This small molecule binds to this protein.
Small molecule (SMILES): CC(=O)N[C@@H]1[C@@H](O)[C@H](O)[C@@H](CO)O[C@H]1O

Binding-site contacts:
Ligand atom C7 contacts residue THR167 of chain 1.G at 3.9 Å.
Ligand atom C7 contacts residue ASN165 of chain 1.G at 4.1 Å.
Ligand atom O5 contacts residue ASN236 of chain 1.G at 3.4 Å (h-bond).
Ligand atom O5 contacts residue ASN165 of chain 1.G at 2.3 Å (h-bond).
Ligand atom O7 contacts residue THR167 of chain 1.G at 3.9 Å.
Ligand atom C8 contacts residue THR167 of chain 1.G at 4.3 Å.
Ligand atom N2 contacts residue ASN165 of chain 1.G at 2.9 Å (h-bond).
Ligand atom O6 contacts residue ASN236 of chain 1.G at 3.6 Å (h-bond).
Ligand atom C1 contacts residue ASN165 of chain 1.G at 1.4 Å.
Ligand atom O6 contacts residue ASN165 of chain 1.G at 4.5 Å.
Ligand atom C1 contacts residue ASN236 of chain 1.G at 4.5 Å.
Ligand atom O6 contacts residue ASP237 of chain 1.G at 4.5 Å.
Ligand atom C4 contacts residue ASN236 of chain 1.G at 4.0 Å.
Ligand atom C4 contacts residue ASN165 of chain 1.G at 4.0 Å.
Ligand atom C3 contacts residue ASN236 of chain 1.G at 4.0 Å.
Ligand atom C2 contacts residue ASN236 of chain 1.G at 3.8 Å.
Ligand atom O6 contacts residue ALA238 of chain 1.G at 4.0 Å.
Ligand atom C3 contacts residue ASN165 of chain 1.G at 3.7 Å.
Ligand atom C5 contacts residue ASN236 of chain 1.G at 3.8 Å.
Ligand atom C5 contacts residue ASN165 of chain 1.G at 3.4 Å.
Ligand atom N2 contacts residue THR167 of chain 1.G at 4.2 Å.
Ligand atom C6 contacts residue ASN236 of chain 1.G at 3.6 Å.
Ligand atom C8 contacts residue ASN236 of chain 1.G at 4.0 Å.
Ligand atom O3 contacts residue ASN236 of chain 1.G at 3.6 Å.
Ligand atom C2 contacts residue ASN165 of chain 1.G at 2.6 Å.

Sequence of chain 1.G:
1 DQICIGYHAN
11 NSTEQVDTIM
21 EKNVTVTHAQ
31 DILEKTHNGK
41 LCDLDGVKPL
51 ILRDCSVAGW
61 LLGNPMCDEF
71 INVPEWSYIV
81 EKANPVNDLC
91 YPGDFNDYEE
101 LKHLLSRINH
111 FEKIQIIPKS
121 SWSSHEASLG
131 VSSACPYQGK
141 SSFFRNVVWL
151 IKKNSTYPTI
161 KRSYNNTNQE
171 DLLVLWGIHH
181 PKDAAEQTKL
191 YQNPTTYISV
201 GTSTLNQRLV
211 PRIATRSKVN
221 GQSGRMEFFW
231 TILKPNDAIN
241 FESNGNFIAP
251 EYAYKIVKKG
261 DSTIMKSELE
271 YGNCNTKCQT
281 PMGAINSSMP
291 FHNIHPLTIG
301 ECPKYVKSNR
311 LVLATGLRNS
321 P